Sequence of chain 1.A:
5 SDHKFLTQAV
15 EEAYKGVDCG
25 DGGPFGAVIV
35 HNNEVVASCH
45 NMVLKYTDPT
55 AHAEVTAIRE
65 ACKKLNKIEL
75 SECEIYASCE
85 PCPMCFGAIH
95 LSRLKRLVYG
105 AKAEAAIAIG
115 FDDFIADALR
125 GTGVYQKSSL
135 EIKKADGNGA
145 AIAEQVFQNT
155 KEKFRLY

Sequence of chain 1.B:
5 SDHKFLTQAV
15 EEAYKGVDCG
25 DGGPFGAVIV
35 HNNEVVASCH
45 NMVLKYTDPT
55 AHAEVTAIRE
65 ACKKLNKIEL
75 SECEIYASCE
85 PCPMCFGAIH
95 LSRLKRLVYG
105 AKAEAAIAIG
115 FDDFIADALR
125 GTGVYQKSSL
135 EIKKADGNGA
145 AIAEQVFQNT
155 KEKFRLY

The protein below binds the small molecule below.
Small molecule (SMILES): C[n+]1cn([C@@H]2O[C@H](CO)[C@@H](O)[C@H]2O)c2nc(N)[nH]c(=O)c21

Binding-site contacts:
Ligand atom N9 contacts residue HIS56 of chain 1.A at 3.7 Å.
Ligand atom C6 contacts residue HIS56 of chain 1.A at 3.5 Å.
Ligand atom O2' contacts residue LEU95 of chain 1.B at 3.5 Å.
Ligand atom O6 contacts residue PHE29 of chain 1.A at 3.4 Å.
Ligand atom N7 contacts residue ASN45 of chain 1.A at 3.8 Å.
Ligand atom N9 contacts residue PHE29 of chain 1.A at 3.6 Å.
Ligand atom C8 contacts residue PHE29 of chain 1.A at 3.6 Å (hydrophobic).
Ligand atom C8 contacts residue HIS56 of chain 1.A at 3.4 Å.
Ligand atom O2' contacts residue HIS56 of chain 1.A at 3.7 Å.
Ligand atom C4 contacts residue HIS56 of chain 1.A at 3.8 Å.
Ligand atom C6 contacts residue GLU58 of chain 1.A at 3.6 Å.
Ligand atom O3' contacts residue ASP116 of chain 1.A at 2.6 Å (salt-bridge).
Ligand atom C5 contacts residue HIS56 of chain 1.A at 3.3 Å.
Ligand atom N7 contacts residue PHE29 of chain 1.A at 3.5 Å.
Ligand atom N3 contacts residue PHE29 of chain 1.A at 3.5 Å.
Ligand atom N1 contacts residue GLU58 of chain 1.A at 2.7 Å (salt-bridge).
Ligand atom C4 contacts residue PHE29 of chain 1.A at 3.6 Å (hydrophobic).
Ligand atom O3' contacts residue PHE118 of chain 1.A at 3.7 Å.
Ligand atom O4' contacts residue PHE29 of chain 1.A at 3.7 Å.
Ligand atom O5' contacts residue GLU84 of chain 1.A at 3.2 Å (salt-bridge).
Ligand atom N2 contacts residue CYS83 of chain 1.A at 3.1 Å (h-bond).
Ligand atom N1 contacts residue PHE29 of chain 1.A at 3.5 Å.
Ligand atom CN7 contacts residue HIS56 of chain 1.A at 3.2 Å.
Ligand atom O6 contacts residue HIS56 of chain 1.A at 3.2 Å.
Ligand atom O2' contacts residue PHE118 of chain 1.A at 3.4 Å.
Ligand atom O6 contacts residue GLU58 of chain 1.A at 3.7 Å.
Ligand atom N2 contacts residue GLU58 of chain 1.A at 2.9 Å (salt-bridge).
Ligand atom N7 contacts residue TYR161 of chain 1.A at 3.7 Å.
Ligand atom C5 contacts residue PHE29 of chain 1.A at 3.5 Å (hydrophobic).
Ligand atom CN7 contacts residue TYR161 of chain 1.A at 2.9 Å (hydrophobic).
Ligand atom C2 contacts residue GLU58 of chain 1.A at 3.4 Å.
Ligand atom O6 contacts residue ALA57 of chain 1.A at 3.0 Å (h-bond).
Ligand atom C3' contacts residue ASP116 of chain 1.A at 3.4 Å.
Ligand atom O6 contacts residue ASN45 of chain 1.A at 3.4 Å (h-bond).
Ligand atom N2 contacts residue GLU84 of chain 1.A at 2.9 Å (salt-bridge).
Ligand atom C6 contacts residue PHE29 of chain 1.A at 3.3 Å (hydrophobic).
Ligand atom N7 contacts residue HIS56 of chain 1.A at 3.2 Å.
Ligand atom N2 contacts residue PRO85 of chain 1.A at 3.6 Å.
Ligand atom CN7 contacts residue ASN45 of chain 1.A at 2.6 Å.
Ligand atom C2 contacts residue PHE29 of chain 1.A at 3.5 Å (hydrophobic).